Binding-site contacts:
Ligand atom O6 contacts residue VAL373 of chain 1.C at 3.6 Å.
Ligand atom C8 contacts residue ARG402 of chain 1.C at 3.5 Å.
Ligand atom C1 contacts residue VAL373 of chain 1.C at 4.0 Å (hydrophobic).
Ligand atom C7 contacts residue ARG402 of chain 1.C at 4.5 Å.
Ligand atom C7 contacts residue HIS293 of chain 1.C at 4.5 Å.
Ligand atom C6 contacts residue VAL373 of chain 1.C at 3.8 Å (hydrophobic).
Ligand atom O5 contacts residue VAL373 of chain 1.C at 3.3 Å.
Ligand atom C3 contacts residue ASN295 of chain 1.C at 3.8 Å.
Ligand atom C2 contacts residue HIS293 of chain 1.C at 4.4 Å.
Ligand atom O7 contacts residue ASN295 of chain 1.C at 3.1 Å (h-bond).
Ligand atom C8 contacts residue ASN295 of chain 1.C at 4.3 Å.
Ligand atom C2 contacts residue ASN295 of chain 1.C at 2.5 Å.
Ligand atom C8 contacts residue THR261 of chain 1.C at 4.2 Å.
Ligand atom O7 contacts residue ARG402 of chain 1.C at 4.5 Å.
Ligand atom O5 contacts residue ASN295 of chain 1.C at 2.4 Å (h-bond).
Ligand atom N2 contacts residue HIS293 of chain 1.C at 4.0 Å.
Ligand atom C1 contacts residue HIS293 of chain 1.C at 3.7 Å.
Ligand atom C5 contacts residue ASN295 of chain 1.C at 3.7 Å.
Ligand atom O6 contacts residue THR371 of chain 1.C at 3.4 Å.
Ligand atom C7 contacts residue ASN295 of chain 1.C at 3.1 Å.
Ligand atom O5 contacts residue THR371 of chain 1.C at 4.3 Å.
Ligand atom C4 contacts residue ASN295 of chain 1.C at 4.3 Å.
Ligand atom O6 contacts residue ASN295 of chain 1.C at 3.9 Å.
Ligand atom C1 contacts residue ASN295 of chain 1.C at 1.4 Å.
Ligand atom N2 contacts residue ASN295 of chain 1.C at 2.8 Å (h-bond).
Ligand atom C5 contacts residue VAL373 of chain 1.C at 3.9 Å (hydrophobic).

A small-molecule ligand and the protein it binds are described below.
Small molecule (SMILES): CC(=O)N[C@@H]1[C@@H](O)[C@H](O)[C@@H](CO)O[C@H]1O

Sequence of chain 1.C:
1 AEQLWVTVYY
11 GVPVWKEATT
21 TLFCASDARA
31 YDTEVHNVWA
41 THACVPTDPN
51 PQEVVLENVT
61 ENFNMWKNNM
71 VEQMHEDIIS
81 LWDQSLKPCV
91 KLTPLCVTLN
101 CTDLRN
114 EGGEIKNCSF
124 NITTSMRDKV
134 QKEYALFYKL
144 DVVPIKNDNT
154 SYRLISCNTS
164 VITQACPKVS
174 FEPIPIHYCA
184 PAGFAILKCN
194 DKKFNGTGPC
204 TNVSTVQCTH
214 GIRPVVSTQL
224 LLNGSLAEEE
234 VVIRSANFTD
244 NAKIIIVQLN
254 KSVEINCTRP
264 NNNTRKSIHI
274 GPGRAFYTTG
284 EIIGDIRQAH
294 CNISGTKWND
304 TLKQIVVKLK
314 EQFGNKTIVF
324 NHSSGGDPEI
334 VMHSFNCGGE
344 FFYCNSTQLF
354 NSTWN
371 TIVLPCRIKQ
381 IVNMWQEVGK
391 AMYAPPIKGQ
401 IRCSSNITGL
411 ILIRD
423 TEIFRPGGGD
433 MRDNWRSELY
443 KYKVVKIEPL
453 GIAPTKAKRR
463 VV